Sequence of chain 1.A:
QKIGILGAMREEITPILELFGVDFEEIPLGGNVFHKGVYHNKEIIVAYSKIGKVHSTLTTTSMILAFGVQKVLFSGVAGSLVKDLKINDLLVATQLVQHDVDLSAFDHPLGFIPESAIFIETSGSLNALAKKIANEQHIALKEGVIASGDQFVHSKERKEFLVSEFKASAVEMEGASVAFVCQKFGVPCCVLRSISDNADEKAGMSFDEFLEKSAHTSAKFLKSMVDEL

Binding-site contacts:
Ligand atom N3 contacts residue GLU172 of chain 1.A at 3.5 Å.
Ligand atom O4' contacts residue PHE207 of chain 1.A at 3.2 Å.
Ligand atom N8 contacts residue ASP197 of chain 1.A at 3.5 Å (salt-bridge).
Ligand atom DO3' contacts residue ILE51 of chain 1.A at 3.4 Å.
Ligand atom DO3' contacts residue ALA8 of chain 1.A at 3.5 Å.
Ligand atom C6 contacts residue PHE152 of chain 1.A at 3.5 Å (hydrophobic).
Ligand atom N1 contacts residue VAL153 of chain 1.A at 2.0 Å.
Ligand atom DN7 contacts residue SER196 of chain 1.A at 3.4 Å.
Ligand atom N7 contacts residue PHE152 of chain 1.A at 3.4 Å.
Ligand atom N6 contacts residue ASP197 of chain 1.A at 3.2 Å (salt-bridge).
Ligand atom C2' contacts residue MET173 of chain 1.A at 3.1 Å (hydrophobic).
Ligand atom O2' contacts residue GLU174 of chain 1.A at 2.8 Å (salt-bridge).
Ligand atom DN7 contacts residue GLY79 of chain 1.A at 3.2 Å.
Ligand atom O2' contacts residue MET173 of chain 1.A at 2.0 Å.
Ligand atom N6 contacts residue VAL153 of chain 1.A at 3.1 Å (h-bond).
Ligand atom DN6A contacts residue VAL153 of chain 1.A at 2.2 Å.
Ligand atom DN7 contacts residue ASP197 of chain 1.A at 1.9 Å.
Ligand atom O3' contacts residue GLU174 of chain 1.A at 2.6 Å (salt-bridge).
Ligand atom O2' contacts residue ARG193 of chain 1.A at 3.4 Å.
Ligand atom N7 contacts residue GLY79 of chain 1.A at 3.2 Å.
Ligand atom DN6A contacts residue ALA199 of chain 1.A at 3.2 Å.
Ligand atom DO2' contacts residue GLU174 of chain 1.A at 2.3 Å.
Ligand atom O2' contacts residue GLU172 of chain 1.A at 3.2 Å.
Ligand atom C6 contacts residue VAL153 of chain 1.A at 3.1 Å (hydrophobic).
Ligand atom DO2' contacts residue ARG193 of chain 1.A at 2.5 Å.
Ligand atom C3' contacts residue GLU174 of chain 1.A at 3.4 Å.
Ligand atom DO3' contacts residue GLU174 of chain 1.A at 2.7 Å.
Ligand atom DN6 contacts residue GLY79 of chain 1.A at 3.1 Å.
Ligand atom C2 contacts residue GLN151 of chain 1.A at 3.5 Å.
Ligand atom DO5' contacts residue ILE51 of chain 1.A at 3.3 Å.
Ligand atom DN6 contacts residue ASP197 of chain 1.A at 2.3 Å.
Ligand atom C5 contacts residue GLY79 of chain 1.A at 3.3 Å.
Ligand atom O5' contacts residue PHE207 of chain 1.A at 3.5 Å.
Ligand atom N3 contacts residue MET173 of chain 1.A at 3.5 Å.
Ligand atom N7 contacts residue ASP197 of chain 1.A at 2.8 Å (salt-bridge).
Ligand atom C2 contacts residue VAL153 of chain 1.A at 2.5 Å (hydrophobic).
Ligand atom C5 contacts residue PHE152 of chain 1.A at 3.2 Å (hydrophobic).
Ligand atom DN6A contacts residue ASP197 of chain 1.A at 3.5 Å.
Ligand atom DO2' contacts residue MET173 of chain 1.A at 2.8 Å.
Ligand atom O5' contacts residue PHE106 of chain 2.A at 3.3 Å.

Sequence of chain 2.A:
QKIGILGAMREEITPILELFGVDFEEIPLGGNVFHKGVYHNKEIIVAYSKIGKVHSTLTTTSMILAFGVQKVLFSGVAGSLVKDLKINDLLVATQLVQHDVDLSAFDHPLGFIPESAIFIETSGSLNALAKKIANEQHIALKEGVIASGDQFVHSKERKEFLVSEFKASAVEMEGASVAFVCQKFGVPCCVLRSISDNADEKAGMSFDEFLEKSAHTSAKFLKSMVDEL

This protein binds this small molecule.
Small molecule (SMILES): Nc1ncnc2c([C@@H]3O[C@H](CO)[C@@H](O)[C@H]3O)n[nH]c12